Sequence of chain 1.B:
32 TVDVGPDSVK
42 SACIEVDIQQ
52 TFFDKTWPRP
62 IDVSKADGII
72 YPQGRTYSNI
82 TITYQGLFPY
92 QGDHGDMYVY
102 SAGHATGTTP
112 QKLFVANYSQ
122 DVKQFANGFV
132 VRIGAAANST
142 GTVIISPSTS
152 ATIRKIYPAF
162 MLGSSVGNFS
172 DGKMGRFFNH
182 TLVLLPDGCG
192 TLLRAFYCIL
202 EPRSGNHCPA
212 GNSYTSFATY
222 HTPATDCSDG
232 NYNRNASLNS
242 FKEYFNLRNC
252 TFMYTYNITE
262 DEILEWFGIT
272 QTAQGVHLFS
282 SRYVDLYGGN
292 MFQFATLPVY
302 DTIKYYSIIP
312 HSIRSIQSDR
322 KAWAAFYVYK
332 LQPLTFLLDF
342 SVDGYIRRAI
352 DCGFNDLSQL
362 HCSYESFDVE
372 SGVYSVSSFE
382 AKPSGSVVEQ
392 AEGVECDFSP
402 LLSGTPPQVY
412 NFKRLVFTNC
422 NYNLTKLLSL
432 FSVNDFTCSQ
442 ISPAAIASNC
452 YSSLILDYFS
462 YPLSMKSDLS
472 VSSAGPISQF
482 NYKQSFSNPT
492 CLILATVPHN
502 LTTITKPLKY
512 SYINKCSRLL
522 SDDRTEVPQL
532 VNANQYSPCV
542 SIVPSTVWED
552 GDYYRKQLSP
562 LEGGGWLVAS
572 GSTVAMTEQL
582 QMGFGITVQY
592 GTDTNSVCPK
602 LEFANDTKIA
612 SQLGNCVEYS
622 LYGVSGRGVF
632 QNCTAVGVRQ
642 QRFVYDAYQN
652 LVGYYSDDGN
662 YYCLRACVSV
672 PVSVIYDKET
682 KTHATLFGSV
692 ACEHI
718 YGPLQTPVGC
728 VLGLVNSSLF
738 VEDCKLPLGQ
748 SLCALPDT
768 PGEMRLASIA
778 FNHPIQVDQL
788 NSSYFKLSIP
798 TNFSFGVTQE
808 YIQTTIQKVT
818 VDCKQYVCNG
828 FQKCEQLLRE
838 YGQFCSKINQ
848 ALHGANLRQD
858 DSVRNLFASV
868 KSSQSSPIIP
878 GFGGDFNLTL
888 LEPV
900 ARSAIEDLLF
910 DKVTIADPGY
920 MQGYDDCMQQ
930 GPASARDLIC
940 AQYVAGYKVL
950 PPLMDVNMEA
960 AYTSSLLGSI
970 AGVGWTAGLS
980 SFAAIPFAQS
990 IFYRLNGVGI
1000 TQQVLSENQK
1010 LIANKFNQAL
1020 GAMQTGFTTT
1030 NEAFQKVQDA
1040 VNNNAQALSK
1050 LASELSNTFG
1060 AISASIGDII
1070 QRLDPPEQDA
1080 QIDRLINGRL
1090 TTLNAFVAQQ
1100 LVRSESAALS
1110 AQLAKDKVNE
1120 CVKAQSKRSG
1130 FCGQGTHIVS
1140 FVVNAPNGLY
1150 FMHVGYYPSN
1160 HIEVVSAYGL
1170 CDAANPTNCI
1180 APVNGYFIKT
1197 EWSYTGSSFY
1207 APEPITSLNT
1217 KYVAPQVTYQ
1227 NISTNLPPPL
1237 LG

A protein and the small-molecule ligand that binds it are described below.
Small molecule (SMILES): CC(=O)N[C@@H]1[C@@H](O)[C@H](O)[C@@H](CO)O[C@H]1O

Binding-site contacts:
Ligand atom C5 contacts residue ASN606 of chain 1.B at 3.8 Å.
Ligand atom C2 contacts residue ASN606 of chain 1.B at 2.5 Å.
Ligand atom N2 contacts residue ASN606 of chain 1.B at 2.8 Å (h-bond).
Ligand atom O5 contacts residue ASN606 of chain 1.B at 2.5 Å (h-bond).
Ligand atom O7 contacts residue ASN606 of chain 1.B at 3.8 Å.
Ligand atom C1 contacts residue ASN606 of chain 1.B at 1.5 Å.
Ligand atom C8 contacts residue ASN606 of chain 1.B at 4.4 Å.
Ligand atom C7 contacts residue ASN606 of chain 1.B at 3.4 Å.
Ligand atom C4 contacts residue ASN606 of chain 1.B at 4.3 Å.
Ligand atom C3 contacts residue ASN606 of chain 1.B at 3.8 Å.
Ligand atom C6 contacts residue ASN606 of chain 1.B at 4.5 Å.